Binding-site contacts:
Ligand atom N11 contacts residue ASN241 of chain 1.A at 3.3 Å (h-bond).
Ligand atom N6 contacts residue ASN241 of chain 1.A at 3.6 Å.
Ligand atom N4 contacts residue GLY216 of chain 1.A at 3.6 Å.
Ligand atom C5 contacts residue PHE198 of chain 1.A at 3.8 Å (hydrophobic).
Ligand atom N6 contacts residue PHE198 of chain 1.A at 3.5 Å.
Ligand atom O12 contacts residue GLY216 of chain 1.A at 3.9 Å.
Ligand atom C10 contacts residue THR240 of chain 1.A at 2.4 Å.
Ligand atom N11 contacts residue VAL243 of chain 1.A at 3.8 Å.
Ligand atom N7 contacts residue GLY116 of chain 1.A at 3.3 Å (h-bond).
Ligand atom C1 contacts residue GLY116 of chain 1.A at 3.9 Å.
Ligand atom C8 contacts residue GLY116 of chain 1.A at 3.6 Å.
Ligand atom N2 contacts residue VAL215 of chain 1.A at 3.6 Å.
Ligand atom C10 contacts residue ASN241 of chain 1.A at 3.0 Å.
Ligand atom O12 contacts residue MET217 of chain 1.A at 3.5 Å.
Ligand atom O12 contacts residue GLU199 of chain 1.A at 2.8 Å (salt-bridge).
Ligand atom N11 contacts residue GLY116 of chain 1.A at 3.8 Å.
Ligand atom N4 contacts residue VAL215 of chain 1.A at 3.5 Å (h-bond).
Ligand atom O12 contacts residue VAL215 of chain 1.A at 3.9 Å.
Ligand atom C8 contacts residue THR240 of chain 1.A at 3.9 Å.
Ligand atom C5 contacts residue VAL215 of chain 1.A at 3.6 Å (hydrophobic).
Ligand atom N6 contacts residue GLY116 of chain 1.A at 3.4 Å (h-bond).
Ligand atom C3 contacts residue VAL215 of chain 1.A at 3.7 Å (hydrophobic).
Ligand atom C5 contacts residue GLY116 of chain 1.A at 3.8 Å.
Ligand atom N7 contacts residue PHE198 of chain 1.A at 3.9 Å.
Ligand atom N7 contacts residue ASN241 of chain 1.A at 2.5 Å (h-bond).
Ligand atom N6 contacts residue VAL215 of chain 1.A at 3.9 Å.
Ligand atom C1 contacts residue GLU199 of chain 1.A at 3.5 Å.
Ligand atom C9 contacts residue ALA114 of chain 1.A at 3.5 Å (hydrophobic).
Ligand atom N11 contacts residue PHE198 of chain 1.A at 3.9 Å.
Ligand atom C1 contacts residue PHE198 of chain 1.A at 3.6 Å (hydrophobic).
Ligand atom C3 contacts residue GLU199 of chain 1.A at 3.6 Å.
Ligand atom C8 contacts residue ASN241 of chain 1.A at 3.1 Å.
Ligand atom N11 contacts residue GLU199 of chain 1.A at 3.4 Å (salt-bridge).
Ligand atom C3 contacts residue MET217 of chain 1.A at 3.9 Å (hydrophobic).
Ligand atom C8 contacts residue ALA115 of chain 1.A at 3.5 Å (hydrophobic).
Ligand atom N7 contacts residue ALA115 of chain 1.A at 3.7 Å.
Ligand atom N2 contacts residue GLU199 of chain 1.A at 2.7 Å (salt-bridge).
Ligand atom C9 contacts residue ALA115 of chain 1.A at 3.8 Å (hydrophobic).
Ligand atom C10 contacts residue ALA115 of chain 1.A at 3.7 Å (hydrophobic).
Ligand atom N2 contacts residue PHE198 of chain 1.A at 3.7 Å.

Sequence of chain 1.A:
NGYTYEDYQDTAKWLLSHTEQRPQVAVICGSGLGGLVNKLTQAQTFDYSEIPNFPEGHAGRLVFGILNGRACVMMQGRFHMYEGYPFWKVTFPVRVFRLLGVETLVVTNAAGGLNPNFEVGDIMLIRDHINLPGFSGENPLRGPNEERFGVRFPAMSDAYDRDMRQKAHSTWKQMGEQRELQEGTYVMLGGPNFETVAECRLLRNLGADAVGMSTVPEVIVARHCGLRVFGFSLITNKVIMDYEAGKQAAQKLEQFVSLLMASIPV

The small molecule below binds the protein below.
Small molecule (SMILES): Cc1cc2[nH]c(=O)nc(N)n2n1